Sequence of chain 1.J:
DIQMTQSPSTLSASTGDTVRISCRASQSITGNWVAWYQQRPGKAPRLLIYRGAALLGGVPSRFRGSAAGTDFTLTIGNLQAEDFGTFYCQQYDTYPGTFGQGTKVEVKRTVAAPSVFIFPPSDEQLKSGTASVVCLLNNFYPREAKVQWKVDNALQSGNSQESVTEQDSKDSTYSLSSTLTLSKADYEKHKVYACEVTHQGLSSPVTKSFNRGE

Binding-site contacts:
Ligand atom O7 contacts residue TYR50 of chain 1.J at 4.0 Å.
Ligand atom C1 contacts residue ASN126 of chain 1.B at 1.4 Å.
Ligand atom O5 contacts residue SER125 of chain 1.B at 3.9 Å.
Ligand atom C3 contacts residue LEU55 of chain 1.J at 3.7 Å (hydrophobic).
Ligand atom O5 contacts residue LEU55 of chain 1.J at 3.7 Å.
Ligand atom C6 contacts residue SER61 of chain 1.J at 3.9 Å.
Ligand atom C5 contacts residue LEU55 of chain 1.J at 3.6 Å (hydrophobic).
Ligand atom O6 contacts residue SER125 of chain 1.B at 3.8 Å.
Ligand atom C7 contacts residue ALA53 of chain 1.J at 3.5 Å (hydrophobic).
Ligand atom O4 contacts residue LEU55 of chain 1.J at 3.6 Å.
Ligand atom C1 contacts residue ALA54 of chain 1.J at 4.0 Å (hydrophobic).
Ligand atom O7 contacts residue ASN126 of chain 1.B at 3.8 Å.
Ligand atom C1 contacts residue ARG51 of chain 1.J at 3.9 Å.
Ligand atom O4 contacts residue ALA54 of chain 1.J at 3.9 Å.
Ligand atom C1 contacts residue LEU55 of chain 1.J at 4.1 Å (hydrophobic).
Ligand atom O7 contacts residue SER109 of chain 1.G at 3.6 Å.
Ligand atom O3 contacts residue ALA54 of chain 1.J at 3.7 Å.
Ligand atom O5 contacts residue ASN126 of chain 1.B at 2.3 Å (h-bond).
Ligand atom C4 contacts residue LEU55 of chain 1.J at 3.8 Å (hydrophobic).
Ligand atom O6 contacts residue ALA53 of chain 1.J at 3.6 Å.
Ligand atom C8 contacts residue ARG51 of chain 1.J at 3.3 Å.
Ligand atom C3 contacts residue ASN126 of chain 1.B at 3.8 Å.
Ligand atom C5 contacts residue ALA54 of chain 1.J at 4.0 Å (hydrophobic).
Ligand atom C6 contacts residue LEU55 of chain 1.J at 4.1 Å (hydrophobic).
Ligand atom C6 contacts residue ALA53 of chain 1.J at 3.0 Å (hydrophobic).
Ligand atom C7 contacts residue ASN126 of chain 1.B at 3.0 Å.
Ligand atom C6 contacts residue ALA54 of chain 1.J at 3.4 Å (hydrophobic).
Ligand atom O5 contacts residue ALA54 of chain 1.J at 3.2 Å.
Ligand atom C8 contacts residue ASN126 of chain 1.B at 3.4 Å.
Ligand atom N2 contacts residue ARG51 of chain 1.J at 3.3 Å (salt-bridge).
Ligand atom C8 contacts residue ALA53 of chain 1.J at 3.5 Å (hydrophobic).
Ligand atom O6 contacts residue LEU55 of chain 1.J at 4.1 Å.
Ligand atom O6 contacts residue TRP108 of chain 1.G at 4.2 Å.
Ligand atom C6 contacts residue LEU55 of chain 1.J at 3.7 Å (hydrophobic).
Ligand atom C2 contacts residue ASN126 of chain 1.B at 2.5 Å.
Ligand atom C7 contacts residue ARG51 of chain 1.J at 3.7 Å.
Ligand atom O7 contacts residue ALA53 of chain 1.J at 3.4 Å.
Ligand atom O3 contacts residue ALA53 of chain 1.J at 3.5 Å.
Ligand atom C5 contacts residue ASN126 of chain 1.B at 3.6 Å.
Ligand atom N2 contacts residue ASN126 of chain 1.B at 2.6 Å (h-bond).

Sequence of chain 1.B:
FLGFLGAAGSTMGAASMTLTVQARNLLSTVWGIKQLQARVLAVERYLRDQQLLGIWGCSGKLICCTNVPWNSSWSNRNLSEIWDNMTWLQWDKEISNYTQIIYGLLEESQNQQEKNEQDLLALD

A small-molecule ligand and the protein it binds are described below.
Small molecule (SMILES): CC(=O)N[C@H]1[C@H](O[C@H]2[C@H](O)[C@@H](NC(C)=O)CO[C@@H]2CO)O[C@H](CO)[C@@H](O[C@@H]2O[C@H](CO[C@H]3O[C@H](CO)[C@@H](O)[C@H](O)[C@@H]3O)[C@@H](O)[C@H](O[C@H]3O[C@H](CO)[C@@H](O)[C@H](O)[C@@H]3O)[C@@H]2O)[C@@H]1O

Sequence of chain 1.G:
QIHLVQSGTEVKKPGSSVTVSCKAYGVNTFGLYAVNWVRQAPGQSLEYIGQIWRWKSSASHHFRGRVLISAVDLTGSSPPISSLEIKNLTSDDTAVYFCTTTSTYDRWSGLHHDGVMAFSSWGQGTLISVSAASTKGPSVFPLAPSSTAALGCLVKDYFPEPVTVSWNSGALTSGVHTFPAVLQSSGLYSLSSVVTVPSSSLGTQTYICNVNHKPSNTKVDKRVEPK